This protein binds this small molecule.
Small molecule (SMILES): CC(=O)N[C@H]1[C@H](O[C@H]2[C@H](O)[C@@H](NC(C)=O)CO[C@@H]2CO)O[C@H](CO)[C@@H](O)[C@@H]1O

Binding-site contacts:
Ligand atom C1 contacts residue ASN279 of chain 1.I at 1.4 Å.
Ligand atom C8 contacts residue ASN277 of chain 1.I at 4.3 Å.
Ligand atom C5 contacts residue ASN279 of chain 1.I at 3.6 Å.
Ligand atom C2 contacts residue ASN279 of chain 1.I at 2.4 Å.
Ligand atom C7 contacts residue ASN279 of chain 1.I at 3.6 Å.
Ligand atom C4 contacts residue ASN279 of chain 1.I at 4.2 Å.
Ligand atom C3 contacts residue ASN279 of chain 1.I at 3.8 Å.
Ligand atom O5 contacts residue ASN279 of chain 1.I at 2.3 Å (h-bond).
Ligand atom N2 contacts residue ASN277 of chain 1.I at 4.3 Å.
Ligand atom C7 contacts residue GLU278 of chain 1.I at 4.3 Å.
Ligand atom O7 contacts residue ASN279 of chain 1.I at 3.8 Å.
Ligand atom C8 contacts residue GLU278 of chain 1.I at 4.0 Å.
Ligand atom N2 contacts residue ASN279 of chain 1.I at 2.9 Å (h-bond).
Ligand atom O7 contacts residue GLU278 of chain 1.I at 4.2 Å.

Sequence of chain 1.I:
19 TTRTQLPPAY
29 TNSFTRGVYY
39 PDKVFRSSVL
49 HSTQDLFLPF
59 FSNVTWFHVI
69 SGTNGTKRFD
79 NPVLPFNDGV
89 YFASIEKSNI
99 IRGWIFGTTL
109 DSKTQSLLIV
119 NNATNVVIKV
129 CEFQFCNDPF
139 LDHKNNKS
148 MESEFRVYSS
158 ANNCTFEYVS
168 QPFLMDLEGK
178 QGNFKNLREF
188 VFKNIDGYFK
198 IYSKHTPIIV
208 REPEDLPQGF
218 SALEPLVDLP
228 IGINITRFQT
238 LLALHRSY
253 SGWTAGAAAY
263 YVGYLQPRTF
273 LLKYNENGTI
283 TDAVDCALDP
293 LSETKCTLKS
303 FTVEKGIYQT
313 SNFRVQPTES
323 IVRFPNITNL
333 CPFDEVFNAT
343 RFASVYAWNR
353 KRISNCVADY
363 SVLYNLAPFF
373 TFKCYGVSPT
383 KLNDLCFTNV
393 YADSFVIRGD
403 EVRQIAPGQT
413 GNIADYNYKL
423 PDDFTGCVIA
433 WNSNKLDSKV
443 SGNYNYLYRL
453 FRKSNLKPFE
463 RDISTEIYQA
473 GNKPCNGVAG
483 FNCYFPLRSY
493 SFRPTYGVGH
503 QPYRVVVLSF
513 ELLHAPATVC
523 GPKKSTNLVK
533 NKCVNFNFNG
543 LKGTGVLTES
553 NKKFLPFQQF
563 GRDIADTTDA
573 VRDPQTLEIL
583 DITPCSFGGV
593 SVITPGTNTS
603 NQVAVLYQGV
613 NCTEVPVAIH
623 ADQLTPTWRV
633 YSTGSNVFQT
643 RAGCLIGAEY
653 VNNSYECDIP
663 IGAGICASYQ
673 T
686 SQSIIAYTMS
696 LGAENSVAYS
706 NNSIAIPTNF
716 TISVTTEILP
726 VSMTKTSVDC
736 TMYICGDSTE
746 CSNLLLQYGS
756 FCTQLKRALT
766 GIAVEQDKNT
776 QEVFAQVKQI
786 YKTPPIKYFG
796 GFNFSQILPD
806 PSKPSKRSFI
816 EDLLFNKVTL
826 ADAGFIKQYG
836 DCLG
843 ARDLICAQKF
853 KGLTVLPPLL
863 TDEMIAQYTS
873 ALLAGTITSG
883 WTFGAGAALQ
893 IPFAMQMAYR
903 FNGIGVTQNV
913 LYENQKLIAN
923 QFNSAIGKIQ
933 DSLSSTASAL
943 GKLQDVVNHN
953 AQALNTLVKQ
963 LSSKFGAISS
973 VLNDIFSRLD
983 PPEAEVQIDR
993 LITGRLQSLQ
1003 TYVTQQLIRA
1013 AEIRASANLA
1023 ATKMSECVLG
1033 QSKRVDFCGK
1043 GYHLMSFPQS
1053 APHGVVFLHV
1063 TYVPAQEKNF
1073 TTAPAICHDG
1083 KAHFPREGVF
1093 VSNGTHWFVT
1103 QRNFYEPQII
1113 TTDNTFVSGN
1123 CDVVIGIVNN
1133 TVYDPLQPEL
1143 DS